A small-molecule ligand and the protein it binds are described below.
Small molecule (SMILES): Cn1nc(-c2ccccc2)cc1C(=O)NC1CC1

Sequence of chain 1.A:
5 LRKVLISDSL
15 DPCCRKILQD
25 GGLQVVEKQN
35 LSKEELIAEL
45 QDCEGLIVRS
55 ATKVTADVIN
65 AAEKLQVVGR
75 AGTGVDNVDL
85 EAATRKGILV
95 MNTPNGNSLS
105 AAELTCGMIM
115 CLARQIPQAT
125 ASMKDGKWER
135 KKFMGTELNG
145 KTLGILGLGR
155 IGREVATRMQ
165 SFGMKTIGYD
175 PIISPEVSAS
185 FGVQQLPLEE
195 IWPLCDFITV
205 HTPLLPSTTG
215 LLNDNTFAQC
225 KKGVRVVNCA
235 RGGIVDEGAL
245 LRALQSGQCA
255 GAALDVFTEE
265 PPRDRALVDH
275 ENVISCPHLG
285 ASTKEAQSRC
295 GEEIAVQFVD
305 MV

Binding-site contacts:
Ligand atom N7 contacts residue ILE176 of chain 1.A at 4.0 Å.
Ligand atom C10 contacts residue ILE177 of chain 1.A at 3.6 Å (hydrophobic).
Ligand atom C13 contacts residue ILE176 of chain 1.A at 3.6 Å (hydrophobic).
Ligand atom C5 contacts residue ILE176 of chain 1.A at 3.6 Å (hydrophobic).
Ligand atom C15 contacts residue TYR173 of chain 1.A at 3.4 Å (hydrophobic).
Ligand atom C18 contacts residue LEU215 of chain 1.A at 3.8 Å (hydrophobic).
Ligand atom C1 contacts residue PRO207 of chain 1.A at 4.0 Å (hydrophobic).
Ligand atom C13 contacts residue LEU209 of chain 1.A at 3.7 Å (hydrophobic).
Ligand atom O11 contacts residue PRO207 of chain 1.A at 3.4 Å.
Ligand atom N4 contacts residue THR212 of chain 1.A at 3.8 Å.
Ligand atom C6 contacts residue THR206 of chain 1.A at 3.6 Å.
Ligand atom C1 contacts residue ASP174 of chain 1.A at 3.9 Å.
Ligand atom O11 contacts residue ILE176 of chain 1.A at 3.4 Å.
Ligand atom C15 contacts residue THR206 of chain 1.A at 3.5 Å.
Ligand atom C18 contacts residue LEU192 of chain 1.A at 3.9 Å (hydrophobic).
Ligand atom C15 contacts residue GLY151 of chain 1.A at 3.8 Å.
Ligand atom C12 contacts residue THR206 of chain 1.A at 3.6 Å.
Ligand atom C6 contacts residue PRO175 of chain 1.A at 3.5 Å (hydrophobic).
Ligand atom C3 contacts residue PRO175 of chain 1.A at 3.9 Å (hydrophobic).
Ligand atom C18 contacts residue TYR173 of chain 1.A at 3.5 Å (hydrophobic).
Ligand atom C3 contacts residue ASP174 of chain 1.A at 3.5 Å.
Ligand atom C9 contacts residue GLY153 of chain 1.A at 3.8 Å.
Ligand atom C8 contacts residue ASP174 of chain 1.A at 3.6 Å.
Ligand atom C14 contacts residue THR212 of chain 1.A at 3.8 Å.
Ligand atom C15 contacts residue PRO175 of chain 1.A at 3.8 Å (hydrophobic).
Ligand atom C9 contacts residue ASP174 of chain 1.A at 4.0 Å.
Ligand atom C12 contacts residue PRO175 of chain 1.A at 3.5 Å (hydrophobic).
Ligand atom N7 contacts residue ASP174 of chain 1.A at 2.9 Å (salt-bridge).
Ligand atom C17 contacts residue GLY151 of chain 1.A at 4.0 Å.
Ligand atom C10 contacts residue ASP174 of chain 1.A at 3.4 Å.
Ligand atom C5 contacts residue ASP174 of chain 1.A at 3.9 Å.
Ligand atom C14 contacts residue PRO175 of chain 1.A at 4.1 Å (hydrophobic).
Ligand atom C16 contacts residue LEU215 of chain 1.A at 3.6 Å (hydrophobic).
Ligand atom C17 contacts residue LEU150 of chain 1.A at 3.9 Å (hydrophobic).
Ligand atom C15 contacts residue ASP174 of chain 1.A at 4.0 Å.
Ligand atom C5 contacts residue PRO207 of chain 1.A at 3.8 Å (hydrophobic).
Ligand atom N4 contacts residue PRO175 of chain 1.A at 3.9 Å.
Ligand atom C10 contacts residue GLY153 of chain 1.A at 3.5 Å.
Ligand atom C17 contacts residue TYR173 of chain 1.A at 3.1 Å (hydrophobic).
Ligand atom C3 contacts residue THR206 of chain 1.A at 3.6 Å.